Binding-site contacts:
Ligand atom O4' contacts residue GLU161 of chain 1.D at 4.2 Å.
Ligand atom C3' contacts residue TRP151 of chain 1.D at 3.5 Å (hydrophobic).
Ligand atom N3 contacts residue HIS162 of chain 1.D at 3.5 Å.
Ligand atom N3 contacts residue ASP221 of chain 1.C at 4.2 Å.
Ligand atom C8 contacts residue TRP151 of chain 1.D at 3.6 Å (hydrophobic).
Ligand atom C1' contacts residue GLU161 of chain 1.D at 3.5 Å.
Ligand atom C2 contacts residue VAL158 of chain 1.D at 4.1 Å (hydrophobic).
Ligand atom N9 contacts residue VAL158 of chain 1.D at 3.7 Å.
Ligand atom C1' contacts residue VAL158 of chain 1.D at 3.8 Å (hydrophobic).
Ligand atom C3' contacts residue GLU161 of chain 1.D at 4.0 Å.
Ligand atom N1 contacts residue ASP221 of chain 1.C at 3.8 Å.
Ligand atom C4' contacts residue GLU161 of chain 1.D at 4.0 Å.
Ligand atom C6 contacts residue B121 of chain 1.S at 3.8 Å.
Ligand atom C2' contacts residue VAL158 of chain 1.D at 3.9 Å (hydrophobic).
Ligand atom O3' contacts residue GLU161 of chain 1.D at 3.3 Å.
Ligand atom O3' contacts residue TRP151 of chain 1.D at 3.6 Å.
Ligand atom N1 contacts residue PRO223 of chain 1.C at 4.0 Å.
Ligand atom O4' contacts residue B121 of chain 1.S at 3.2 Å.
Ligand atom C8 contacts residue VAL158 of chain 1.D at 4.0 Å (hydrophobic).
Ligand atom C2' contacts residue GLU161 of chain 1.D at 3.5 Å.
Ligand atom O2' contacts residue GLU161 of chain 1.D at 2.6 Å (salt-bridge).
Ligand atom C4 contacts residue VAL158 of chain 1.D at 3.5 Å (hydrophobic).
Ligand atom C4 contacts residue B121 of chain 1.S at 3.8 Å.
Ligand atom N3 contacts residue B121 of chain 1.S at 3.8 Å.
Ligand atom C2' contacts residue TRP151 of chain 1.D at 3.5 Å (hydrophobic).
Ligand atom C4' contacts residue B121 of chain 1.S at 3.2 Å.
Ligand atom C5' contacts residue B121 of chain 1.S at 2.0 Å.
Ligand atom C2 contacts residue HIS162 of chain 1.D at 4.0 Å.
Ligand atom C8 contacts residue B121 of chain 1.S at 3.6 Å.
Ligand atom N3 contacts residue VAL158 of chain 1.D at 3.4 Å.
Ligand atom O2' contacts residue VAL158 of chain 1.D at 3.3 Å.
Ligand atom N9 contacts residue B121 of chain 1.S at 3.9 Å.
Ligand atom C6 contacts residue PRO223 of chain 1.C at 4.0 Å (hydrophobic).
Ligand atom C2 contacts residue PRO223 of chain 1.C at 4.2 Å (hydrophobic).
Ligand atom O2' contacts residue TRP151 of chain 1.D at 3.8 Å.
Ligand atom C5 contacts residue B121 of chain 1.S at 3.3 Å.
Ligand atom C1' contacts residue B121 of chain 1.S at 3.6 Å.
Ligand atom C2 contacts residue ASP221 of chain 1.C at 3.4 Å.
Ligand atom N6 contacts residue PRO223 of chain 1.C at 4.2 Å.
Ligand atom N7 contacts residue B121 of chain 1.S at 3.3 Å (h-bond).

Sequence of chain 1.C:
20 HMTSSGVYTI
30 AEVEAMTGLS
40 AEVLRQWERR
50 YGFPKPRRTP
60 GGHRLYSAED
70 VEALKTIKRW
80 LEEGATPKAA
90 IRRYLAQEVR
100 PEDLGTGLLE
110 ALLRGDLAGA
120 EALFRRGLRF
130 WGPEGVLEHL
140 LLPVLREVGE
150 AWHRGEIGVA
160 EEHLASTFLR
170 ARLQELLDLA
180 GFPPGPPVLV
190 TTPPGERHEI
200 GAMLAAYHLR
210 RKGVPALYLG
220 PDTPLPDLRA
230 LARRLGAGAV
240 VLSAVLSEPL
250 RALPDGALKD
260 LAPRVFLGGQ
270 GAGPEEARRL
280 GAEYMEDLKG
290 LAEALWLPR

Sequence of chain 1.D:
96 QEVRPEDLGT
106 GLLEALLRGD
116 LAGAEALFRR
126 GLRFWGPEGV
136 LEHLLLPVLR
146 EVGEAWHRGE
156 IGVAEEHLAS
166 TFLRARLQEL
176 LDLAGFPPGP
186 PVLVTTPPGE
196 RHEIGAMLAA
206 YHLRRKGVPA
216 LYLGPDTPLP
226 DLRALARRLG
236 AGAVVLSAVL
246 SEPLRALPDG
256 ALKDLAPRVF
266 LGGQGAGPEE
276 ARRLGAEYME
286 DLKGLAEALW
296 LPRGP

The small molecule below binds the protein below.
Small molecule (SMILES): C[C@H]1O[C@@H](n2cnc3c(N)ncnc32)[C@H](O)[C@@H]1O